Binding-site contacts:
Ligand atom C28 contacts residue GLY156 of chain 1.B at 3.7 Å.
Ligand atom N20 contacts residue PHE94 of chain 1.B at 3.4 Å.
Ligand atom N26 contacts residue ARG143 of chain 1.B at 2.5 Å (salt-bridge).
Ligand atom C27 contacts residue ASN144 of chain 1.B at 3.2 Å.
Ligand atom F11 contacts residue PRO96 of chain 1.B at 3.2 Å.
Ligand atom C5 contacts residue GLY98 of chain 1.B at 3.4 Å.
Ligand atom C1 contacts residue GLU102 of chain 1.B at 3.4 Å.
Ligand atom C25 contacts residue ARG143 of chain 1.B at 3.5 Å.
Ligand atom F11 contacts residue LEU95 of chain 1.B at 2.7 Å.
Ligand atom N16 contacts residue LEU146 of chain 1.B at 3.8 Å.
Ligand atom N20 contacts residue LEU95 of chain 1.B at 2.9 Å (h-bond).
Ligand atom O9 contacts residue GLU102 of chain 1.B at 3.7 Å.
Ligand atom C14 contacts residue LEU95 of chain 1.B at 3.6 Å (hydrophobic).
Ligand atom N13 contacts residue PHE94 of chain 1.B at 3.2 Å.
Ligand atom C27 contacts residue ASP157 of chain 1.B at 3.7 Å.
Ligand atom O2 contacts residue LEU17 of chain 1.B at 3.8 Å.
Ligand atom N20 contacts residue GLU93 of chain 1.B at 3.6 Å.
Ligand atom C15 contacts residue LEU146 of chain 1.B at 3.6 Å (hydrophobic).
Ligand atom N13 contacts residue LEU95 of chain 1.B at 2.9 Å (h-bond).
Ligand atom C19 contacts residue LEU95 of chain 1.B at 3.8 Å (hydrophobic).
Ligand atom C7 contacts residue PRO96 of chain 1.B at 3.8 Å (hydrophobic).
Ligand atom C15 contacts residue LEU17 of chain 1.B at 3.8 Å (hydrophobic).
Ligand atom C7 contacts residue GLY98 of chain 1.B at 3.5 Å.
Ligand atom C19 contacts residue GLU93 of chain 1.B at 3.0 Å.
Ligand atom C18 contacts residue LEU146 of chain 1.B at 3.5 Å (hydrophobic).
Ligand atom CL contacts residue ALA42 of chain 1.B at 3.7 Å.
Ligand atom F11 contacts residue GLY98 of chain 1.B at 3.3 Å.
Ligand atom C17 contacts residue LEU146 of chain 1.B at 3.7 Å (hydrophobic).
Ligand atom C6 contacts residue GLY98 of chain 1.B at 3.2 Å.
Ligand atom C27 contacts residue ARG143 of chain 1.B at 3.5 Å.
Ligand atom CL contacts residue MET92 of chain 1.B at 3.4 Å.
Ligand atom F11 contacts residue PHE94 of chain 1.B at 3.2 Å.
Ligand atom C19 contacts residue ALA42 of chain 1.B at 3.4 Å (hydrophobic).
Ligand atom C1 contacts residue LEU17 of chain 1.B at 3.3 Å (hydrophobic).
Ligand atom N26 contacts residue ASN144 of chain 1.B at 3.1 Å (h-bond).
Ligand atom C19 contacts residue PHE94 of chain 1.B at 3.8 Å (hydrophobic).
Ligand atom C18 contacts residue ALA42 of chain 1.B at 3.5 Å (hydrophobic).
Ligand atom C14 contacts residue PHE94 of chain 1.B at 3.6 Å (hydrophobic).
Ligand atom O2 contacts residue GLU102 of chain 1.B at 3.6 Å.
Ligand atom C6 contacts residue LEU95 of chain 1.B at 3.8 Å (hydrophobic).

A small-molecule ligand and the protein it binds are described below.
Small molecule (SMILES): COc1cc(F)c(-c2nc3c(NCC4CCNCC4)c(Cl)cnc3[nH]2)cc1OC

Sequence of chain 1.B:
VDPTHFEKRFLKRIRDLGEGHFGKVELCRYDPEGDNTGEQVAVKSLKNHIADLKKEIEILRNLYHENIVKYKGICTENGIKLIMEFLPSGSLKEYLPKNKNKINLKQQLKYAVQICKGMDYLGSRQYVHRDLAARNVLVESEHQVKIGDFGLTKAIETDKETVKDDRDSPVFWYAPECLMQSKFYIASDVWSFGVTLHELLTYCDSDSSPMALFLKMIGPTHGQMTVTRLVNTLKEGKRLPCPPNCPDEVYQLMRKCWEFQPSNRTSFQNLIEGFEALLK